Binding-site contacts:
Ligand atom C1 contacts residue ASN278 of chain 1.G at 1.4 Å.
Ligand atom C5 contacts residue ASN281 of chain 1.G at 4.1 Å.
Ligand atom C7 contacts residue ASN278 of chain 1.G at 3.8 Å.
Ligand atom C2 contacts residue ASN278 of chain 1.G at 2.5 Å.
Ligand atom O5 contacts residue ASN281 of chain 1.G at 3.0 Å.
Ligand atom C8 contacts residue ASN278 of chain 1.G at 4.2 Å.
Ligand atom C1 contacts residue THR280 of chain 1.G at 3.8 Å.
Ligand atom C4 contacts residue ASN278 of chain 1.G at 4.2 Å.
Ligand atom O6 contacts residue ASN281 of chain 1.G at 3.5 Å (h-bond).
Ligand atom N2 contacts residue ASN278 of chain 1.G at 2.9 Å (h-bond).
Ligand atom O6 contacts residue THR280 of chain 1.G at 2.9 Å (h-bond).
Ligand atom C5 contacts residue THR280 of chain 1.G at 3.3 Å.
Ligand atom C6 contacts residue THR280 of chain 1.G at 3.8 Å.
Ligand atom C3 contacts residue ASN278 of chain 1.G at 3.8 Å.
Ligand atom C6 contacts residue ASN281 of chain 1.G at 3.6 Å.
Ligand atom C1 contacts residue ASN281 of chain 1.G at 3.8 Å.
Ligand atom C5 contacts residue ASN278 of chain 1.G at 3.7 Å.
Ligand atom O5 contacts residue ASN278 of chain 1.G at 2.4 Å (h-bond).
Ligand atom O5 contacts residue THR280 of chain 1.G at 3.5 Å (h-bond).

Sequence of chain 1.G:
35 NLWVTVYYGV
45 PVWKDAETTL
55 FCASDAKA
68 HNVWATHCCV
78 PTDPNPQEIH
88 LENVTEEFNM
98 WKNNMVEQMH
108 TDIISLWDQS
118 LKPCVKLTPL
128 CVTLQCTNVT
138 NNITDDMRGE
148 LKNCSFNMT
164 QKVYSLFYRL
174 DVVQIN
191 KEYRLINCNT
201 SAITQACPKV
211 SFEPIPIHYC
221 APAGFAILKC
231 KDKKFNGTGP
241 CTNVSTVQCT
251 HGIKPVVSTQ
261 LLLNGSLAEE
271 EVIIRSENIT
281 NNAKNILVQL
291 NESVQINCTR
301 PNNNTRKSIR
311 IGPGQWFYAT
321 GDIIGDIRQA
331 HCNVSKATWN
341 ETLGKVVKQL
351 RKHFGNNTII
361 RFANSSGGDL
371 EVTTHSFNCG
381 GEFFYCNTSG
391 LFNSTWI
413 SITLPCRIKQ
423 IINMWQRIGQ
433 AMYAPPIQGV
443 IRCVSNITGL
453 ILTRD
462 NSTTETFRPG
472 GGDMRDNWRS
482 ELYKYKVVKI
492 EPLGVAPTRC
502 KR

This protein binds this small molecule.
Small molecule (SMILES): CC(=O)N[C@@H]1[C@@H](O)[C@H](O)[C@@H](CO)O[C@H]1O